Binding-site contacts:
Ligand atom O11 contacts residue PHE287 of chain 1.A at 2.8 Å.
Ligand atom O12 contacts residue GLY289 of chain 1.A at 3.5 Å (h-bond).
Ligand atom O11 contacts residue HEM1 of chain 1.E at 2.9 Å (h-bond).
Ligand atom C8 contacts residue TRP290 of chain 1.A at 3.6 Å (hydrophobic).
Ligand atom N10 contacts residue VAL270 of chain 1.A at 4.4 Å.
Ligand atom N2 contacts residue TYR291 of chain 1.A at 3.4 Å.
Ligand atom C4 contacts residue HEM1 of chain 1.E at 3.5 Å.
Ligand atom N1 contacts residue TRP290 of chain 1.A at 2.8 Å (h-bond).
Ligand atom C7 contacts residue TRP290 of chain 1.A at 3.9 Å (hydrophobic).
Ligand atom O12 contacts residue PHE287 of chain 1.A at 3.8 Å.
Ligand atom O12 contacts residue SER288 of chain 1.A at 3.9 Å.
Ligand atom C9 contacts residue GLU295 of chain 1.A at 4.4 Å.
Ligand atom C8 contacts residue HEM1 of chain 1.E at 3.4 Å.
Ligand atom N1 contacts residue TYR291 of chain 1.A at 3.4 Å.
Ligand atom O12 contacts residue PRO268 of chain 1.A at 4.0 Å.
Ligand atom N2 contacts residue MET292 of chain 1.A at 2.9 Å (h-bond).
Ligand atom N1 contacts residue PRO268 of chain 1.A at 4.3 Å.
Ligand atom N2 contacts residue HEM1 of chain 1.E at 4.1 Å.
Ligand atom O11 contacts residue VAL270 of chain 1.A at 4.0 Å.
Ligand atom C7 contacts residue HEM1 of chain 1.E at 3.1 Å.
Ligand atom C3 contacts residue TYR291 of chain 1.A at 3.8 Å (hydrophobic).
Ligand atom C5 contacts residue HEM1 of chain 1.E at 3.7 Å.
Ligand atom C5 contacts residue VAL270 of chain 1.A at 4.0 Å (hydrophobic).
Ligand atom N2 contacts residue TRP290 of chain 1.A at 3.8 Å.
Ligand atom C6 contacts residue HEM1 of chain 1.E at 3.6 Å.
Ligand atom N2 contacts residue GLU295 of chain 1.A at 3.9 Å.
Ligand atom C3 contacts residue MET292 of chain 1.A at 4.1 Å (hydrophobic).
Ligand atom N1 contacts residue MET292 of chain 1.A at 3.5 Å (h-bond).
Ligand atom C9 contacts residue HEM1 of chain 1.E at 3.7 Å.
Ligand atom C3 contacts residue GLU295 of chain 1.A at 3.2 Å.
Ligand atom C3 contacts residue HEM1 of chain 1.E at 3.9 Å.
Ligand atom C8 contacts residue PRO268 of chain 1.A at 4.2 Å (hydrophobic).
Ligand atom N10 contacts residue HEM1 of chain 1.E at 3.1 Å (h-bond).
Ligand atom C7 contacts residue PRO268 of chain 1.A at 4.2 Å (hydrophobic).
Ligand atom N1 contacts residue HEM1 of chain 1.E at 3.5 Å.
Ligand atom O12 contacts residue HEM1 of chain 1.E at 3.1 Å.
Ligand atom N10 contacts residue PHE287 of chain 1.A at 3.7 Å.

A small-molecule ligand and the protein it binds are described below.
Small molecule (SMILES): O=[N+]([O-])c1ccc2cn[nH]c2c1

Sequence of chain 1.A:
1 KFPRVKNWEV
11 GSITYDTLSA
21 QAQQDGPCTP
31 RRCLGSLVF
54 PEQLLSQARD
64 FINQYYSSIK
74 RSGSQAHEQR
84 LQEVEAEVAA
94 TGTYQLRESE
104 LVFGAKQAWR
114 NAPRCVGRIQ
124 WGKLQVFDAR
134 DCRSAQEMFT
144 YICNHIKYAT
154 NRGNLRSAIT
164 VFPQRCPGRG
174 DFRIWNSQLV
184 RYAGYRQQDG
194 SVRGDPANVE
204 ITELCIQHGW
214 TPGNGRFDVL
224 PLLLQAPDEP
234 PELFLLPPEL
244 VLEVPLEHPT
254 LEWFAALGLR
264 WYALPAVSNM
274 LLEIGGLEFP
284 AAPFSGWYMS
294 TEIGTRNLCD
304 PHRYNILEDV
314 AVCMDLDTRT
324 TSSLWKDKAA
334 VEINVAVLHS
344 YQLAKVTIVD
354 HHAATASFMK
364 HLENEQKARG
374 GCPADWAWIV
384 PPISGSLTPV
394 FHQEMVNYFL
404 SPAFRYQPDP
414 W